Binding-site contacts:
Ligand atom C2 contacts residue CYS187 of chain 1.B at 3.4 Å (hydrophobic).
Ligand atom C2 contacts residue CYS188 of chain 1.B at 3.3 Å (hydrophobic).
Ligand atom C21 contacts residue LEU37 of chain 1.C at 4.0 Å (hydrophobic).
Ligand atom C7 contacts residue CYS187 of chain 1.B at 3.9 Å (hydrophobic).
Ligand atom C5 contacts residue LEU117 of chain 1.C at 4.0 Å (hydrophobic).
Ligand atom C18 contacts residue TYR92 of chain 1.B at 4.1 Å (hydrophobic).
Ligand atom C15 contacts residue TYR92 of chain 1.B at 3.8 Å (hydrophobic).
Ligand atom C15 contacts residue TYR192 of chain 1.B at 3.4 Å (hydrophobic).
Ligand atom C1 contacts residue CYS187 of chain 1.B at 3.4 Å (hydrophobic).
Ligand atom C22 contacts residue TRP146 of chain 1.B at 3.9 Å (hydrophobic).
Ligand atom C3 contacts residue CYS187 of chain 1.B at 3.5 Å (hydrophobic).
Ligand atom O1 contacts residue CYS187 of chain 1.B at 3.8 Å.
Ligand atom C12 contacts residue TRP146 of chain 1.B at 3.7 Å (hydrophobic).
Ligand atom C12 contacts residue TYR192 of chain 1.B at 3.6 Å (hydrophobic).
Ligand atom C1 contacts residue CYS188 of chain 1.B at 4.0 Å (hydrophobic).
Ligand atom C5 contacts residue CYS188 of chain 1.B at 3.9 Å (hydrophobic).
Ligand atom O2 contacts residue TRP54 of chain 1.C at 3.6 Å.
Ligand atom C6 contacts residue GLN115 of chain 1.C at 3.4 Å.
Ligand atom C4 contacts residue CYS187 of chain 1.B at 3.5 Å (hydrophobic).
Ligand atom C2 contacts residue LEU117 of chain 1.C at 3.6 Å (hydrophobic).
Ligand atom C10 contacts residue TRP146 of chain 1.B at 4.0 Å (hydrophobic).
Ligand atom C1 contacts residue LEU117 of chain 1.C at 3.4 Å (hydrophobic).
Ligand atom C8 contacts residue LEU117 of chain 1.C at 4.0 Å (hydrophobic).
Ligand atom C13 contacts residue TYR92 of chain 1.B at 3.2 Å (hydrophobic).
Ligand atom C15 contacts residue SER145 of chain 1.B at 3.9 Å.
Ligand atom C20 contacts residue TYR92 of chain 1.B at 3.4 Å (hydrophobic).
Ligand atom C7 contacts residue GLN56 of chain 1.C at 3.9 Å.
Ligand atom C10 contacts residue TRP54 of chain 1.C at 3.3 Å (hydrophobic).
Ligand atom C4 contacts residue LEU117 of chain 1.C at 3.7 Å (hydrophobic).
Ligand atom C14 contacts residue TYR92 of chain 1.B at 3.9 Å (hydrophobic).
Ligand atom O1 contacts residue TRP54 of chain 1.C at 3.8 Å.
Ligand atom C13 contacts residue SER145 of chain 1.B at 4.1 Å.
Ligand atom C5 contacts residue GLN115 of chain 1.C at 3.8 Å.
Ligand atom C15 contacts residue TRP146 of chain 1.B at 4.1 Å (hydrophobic).
Ligand atom C17 contacts residue TRP146 of chain 1.B at 4.0 Å (hydrophobic).
Ligand atom C3 contacts residue LEU117 of chain 1.C at 3.8 Å (hydrophobic).
Ligand atom C8 contacts residue CYS187 of chain 1.B at 4.0 Å (hydrophobic).
Ligand atom C14 contacts residue TRP146 of chain 1.B at 3.7 Å (hydrophobic).
Ligand atom C19 contacts residue TRP54 of chain 1.C at 3.4 Å (hydrophobic).
Ligand atom C19 contacts residue TRP146 of chain 1.B at 3.9 Å (hydrophobic).

Sequence of chain 1.B:
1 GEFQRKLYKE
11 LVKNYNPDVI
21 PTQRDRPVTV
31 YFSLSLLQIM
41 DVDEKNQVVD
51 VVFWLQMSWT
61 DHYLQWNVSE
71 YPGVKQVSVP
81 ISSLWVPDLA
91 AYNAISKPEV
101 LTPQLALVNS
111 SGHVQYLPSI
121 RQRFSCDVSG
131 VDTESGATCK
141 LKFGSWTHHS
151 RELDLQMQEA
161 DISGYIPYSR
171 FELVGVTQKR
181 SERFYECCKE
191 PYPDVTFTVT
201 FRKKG

A small-molecule ligand and the protein it binds are described below.
Small molecule (SMILES): CN1[C@@H](CC(=O)c2ccccc2)CCC[C@H]1C[C@H](O)c1ccccc1

Sequence of chain 1.C:
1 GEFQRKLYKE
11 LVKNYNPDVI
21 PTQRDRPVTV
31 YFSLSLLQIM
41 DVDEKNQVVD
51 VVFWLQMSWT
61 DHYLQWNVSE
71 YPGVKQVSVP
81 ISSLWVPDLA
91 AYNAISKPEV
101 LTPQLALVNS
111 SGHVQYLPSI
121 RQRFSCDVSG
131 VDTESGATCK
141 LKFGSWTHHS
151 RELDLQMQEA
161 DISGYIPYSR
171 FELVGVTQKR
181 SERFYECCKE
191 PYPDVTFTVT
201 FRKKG